Binding-site contacts:
Ligand atom C3 contacts residue BMA1 of chain 41.V at 2.5 Å.
Ligand atom C3 contacts residue NAG1 of chain 41.T at 4.1 Å.
Ligand atom C2 contacts residue BMA1 of chain 41.V at 3.2 Å.
Ligand atom C2 contacts residue NAG1 of chain 41.T at 2.9 Å.
Ligand atom O6 contacts residue NAG1 of chain 41.T at 4.5 Å.
Ligand atom O2 contacts residue NAG1 of chain 41.T at 3.4 Å (h-bond).
Ligand atom O2 contacts residue HIS2 of chain 41.D at 3.4 Å (h-bond).
Ligand atom C1 contacts residue NAG1 of chain 41.T at 1.7 Å.
Ligand atom O3 contacts residue BMA1 of chain 41.V at 1.1 Å.
Ligand atom O2 contacts residue BMA1 of chain 41.V at 3.0 Å (h-bond).
Ligand atom C4 contacts residue BMA1 of chain 41.V at 3.6 Å.
Ligand atom C2 contacts residue HIS2 of chain 41.D at 4.5 Å.
Ligand atom O5 contacts residue NAG1 of chain 41.T at 2.5 Å (h-bond).
Ligand atom O4 contacts residue BMA1 of chain 41.V at 4.0 Å.
Ligand atom C5 contacts residue NAG1 of chain 41.T at 3.8 Å.

The protein below binds the small molecule below.
Small molecule (SMILES): OC[C@H]1O[C@@H](O)[C@@H](O)[C@@H](O)[C@@H]1O

Sequence of chain 41.D:
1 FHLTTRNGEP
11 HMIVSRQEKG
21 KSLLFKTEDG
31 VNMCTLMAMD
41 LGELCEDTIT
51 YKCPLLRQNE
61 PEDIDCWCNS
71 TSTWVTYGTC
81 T